Binding-site contacts:
Ligand atom C7 contacts residue ASN315 of chain 8.H at 3.3 Å.
Ligand atom N2 contacts residue ASN315 of chain 8.H at 2.8 Å (h-bond).
Ligand atom O5 contacts residue ASN315 of chain 8.H at 2.4 Å (h-bond).
Ligand atom C6 contacts residue ASN315 of chain 8.H at 4.5 Å.
Ligand atom C1 contacts residue ASN315 of chain 8.H at 1.4 Å.
Ligand atom C8 contacts residue ILE281 of chain 8.H at 4.5 Å (hydrophobic).
Ligand atom O5 contacts residue THR313 of chain 8.H at 4.3 Å.
Ligand atom C4 contacts residue ASN315 of chain 8.H at 4.3 Å.
Ligand atom C5 contacts residue ASN315 of chain 8.H at 3.7 Å.
Ligand atom C3 contacts residue ASN315 of chain 8.H at 3.8 Å.
Ligand atom C6 contacts residue THR313 of chain 8.H at 4.5 Å.
Ligand atom C2 contacts residue ASN315 of chain 8.H at 2.5 Å.
Ligand atom O7 contacts residue ASN315 of chain 8.H at 4.2 Å.
Ligand atom O5 contacts residue VAL314 of chain 8.H at 3.8 Å.
Ligand atom C1 contacts residue VAL314 of chain 8.H at 4.4 Å (hydrophobic).
Ligand atom C8 contacts residue ASN315 of chain 8.H at 3.5 Å.

The protein below binds the small molecule below.
Small molecule (SMILES): CC(=O)N[C@@H]1[C@@H](O)[C@H](O)[C@@H](CO)O[C@H]1O

Sequence of chain 8.H:
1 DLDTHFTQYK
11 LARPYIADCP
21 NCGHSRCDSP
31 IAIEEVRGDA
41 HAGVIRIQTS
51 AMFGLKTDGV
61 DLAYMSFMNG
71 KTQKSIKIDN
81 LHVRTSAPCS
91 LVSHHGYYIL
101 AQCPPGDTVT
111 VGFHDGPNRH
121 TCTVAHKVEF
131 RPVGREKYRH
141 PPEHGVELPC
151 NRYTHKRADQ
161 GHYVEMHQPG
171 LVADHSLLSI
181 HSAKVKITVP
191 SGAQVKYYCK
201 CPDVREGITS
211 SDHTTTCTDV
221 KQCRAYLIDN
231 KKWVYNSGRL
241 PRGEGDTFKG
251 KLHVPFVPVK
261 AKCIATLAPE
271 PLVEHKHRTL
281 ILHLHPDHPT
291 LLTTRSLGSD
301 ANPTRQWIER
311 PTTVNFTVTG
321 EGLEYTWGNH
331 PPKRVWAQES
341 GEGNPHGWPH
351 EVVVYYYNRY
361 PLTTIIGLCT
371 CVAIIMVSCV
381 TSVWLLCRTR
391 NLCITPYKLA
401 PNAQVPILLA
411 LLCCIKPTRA